Binding-site contacts:
Ligand atom C8 contacts residue GLU171 of chain 15.A at 3.6 Å.
Ligand atom N4 contacts residue GLU75 of chain 11.A at 3.0 Å (salt-bridge).
Ligand atom O12 contacts residue ARG119 of chain 17.A at 2.8 Å (salt-bridge).
Ligand atom N1 contacts residue MN1 of chain 17.C at 2.3 Å.
Ligand atom N4 contacts residue HIS168 of chain 15.A at 3.4 Å (h-bond).
Ligand atom O13 contacts residue HIS72 of chain 11.A at 3.2 Å (h-bond).
Ligand atom O11 contacts residue ARG119 of chain 17.A at 3.0 Å (salt-bridge).
Ligand atom O11 contacts residue LYS175 of chain 15.A at 2.7 Å (salt-bridge).
Ligand atom O13 contacts residue GLU19 of chain 11.A at 2.8 Å (salt-bridge).
Ligand atom N2 contacts residue HIS72 of chain 11.A at 3.7 Å.
Ligand atom O13 contacts residue MN1 of chain 17.C at 2.3 Å.
Ligand atom N4 contacts residue HIS71 of chain 11.A at 3.0 Å (h-bond).
Ligand atom O13 contacts residue HIS45 of chain 15.A at 3.1 Å (h-bond).
Ligand atom C6 contacts residue GLU19 of chain 11.A at 3.5 Å.
Ligand atom N1 contacts residue HIS72 of chain 11.A at 3.1 Å (h-bond).
Ligand atom C8 contacts residue SER198 of chain 17.A at 3.8 Å.
Ligand atom O13 contacts residue GLU171 of chain 15.A at 3.2 Å (salt-bridge).
Ligand atom N4 contacts residue MN1 of chain 17.B at 2.2 Å.
Ligand atom O11 contacts residue ARG97 of chain 17.A at 2.9 Å (salt-bridge).
Ligand atom C3 contacts residue MN1 of chain 17.B at 3.2 Å.
Ligand atom O12 contacts residue LYS199 of chain 17.A at 2.7 Å (salt-bridge).
Ligand atom C8 contacts residue GLU19 of chain 11.A at 3.6 Å.
Ligand atom O10 contacts residue SER197 of chain 17.A at 2.6 Å (h-bond).
Ligand atom C5 contacts residue HIS72 of chain 11.A at 3.8 Å.
Ligand atom C7 contacts residue GLU171 of chain 15.A at 3.1 Å.
Ligand atom O10 contacts residue ARG97 of chain 17.A at 2.8 Å (salt-bridge).
Ligand atom N1 contacts residue GLU171 of chain 15.A at 3.3 Å (salt-bridge).
Ligand atom C5 contacts residue MN1 of chain 17.C at 3.3 Å.
Ligand atom C5 contacts residue MN1 of chain 17.B at 3.3 Å.
Ligand atom C5 contacts residue HIS168 of chain 15.A at 3.8 Å.
Ligand atom P9 contacts residue ARG97 of chain 17.A at 3.7 Å.
Ligand atom N1 contacts residue HIS167 of chain 15.A at 3.3 Å (h-bond).
Ligand atom C7 contacts residue GLU19 of chain 11.A at 3.5 Å.
Ligand atom P9 contacts residue SER197 of chain 17.A at 3.7 Å.
Ligand atom C5 contacts residue HIS167 of chain 15.A at 3.4 Å.
Ligand atom C6 contacts residue MN1 of chain 17.C at 3.7 Å.
Ligand atom C7 contacts residue MN1 of chain 17.C at 3.3 Å.
Ligand atom C5 contacts residue HIS71 of chain 11.A at 3.2 Å.
Ligand atom N2 contacts residue MN1 of chain 17.C at 3.4 Å.
Ligand atom C3 contacts residue GLU75 of chain 11.A at 3.2 Å.

Sequence of chain 11.A:
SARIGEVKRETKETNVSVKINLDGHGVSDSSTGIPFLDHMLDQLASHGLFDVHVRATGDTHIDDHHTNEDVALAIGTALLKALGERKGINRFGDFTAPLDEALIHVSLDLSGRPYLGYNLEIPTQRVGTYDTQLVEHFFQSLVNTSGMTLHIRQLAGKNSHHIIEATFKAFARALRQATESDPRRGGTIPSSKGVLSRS

Sequence of chain 17.A:
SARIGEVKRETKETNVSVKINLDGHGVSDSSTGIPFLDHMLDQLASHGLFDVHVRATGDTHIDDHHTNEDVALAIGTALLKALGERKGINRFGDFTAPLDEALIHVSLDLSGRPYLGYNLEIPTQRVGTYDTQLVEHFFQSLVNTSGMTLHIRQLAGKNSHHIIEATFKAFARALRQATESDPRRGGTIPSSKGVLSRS

Sequence of chain 15.A:
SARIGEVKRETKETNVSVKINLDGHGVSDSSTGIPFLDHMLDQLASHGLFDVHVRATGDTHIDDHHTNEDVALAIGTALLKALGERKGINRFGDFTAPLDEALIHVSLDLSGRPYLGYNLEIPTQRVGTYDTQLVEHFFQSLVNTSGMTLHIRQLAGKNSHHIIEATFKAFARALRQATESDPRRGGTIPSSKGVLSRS

The small molecule below binds the protein below.
Small molecule (SMILES): O=P(O)(O)C[C@H](O)Cn1cncn1